This small molecule binds to this protein.
Small molecule (SMILES): NCc1ccccc1

Sequence of chain 1.A:
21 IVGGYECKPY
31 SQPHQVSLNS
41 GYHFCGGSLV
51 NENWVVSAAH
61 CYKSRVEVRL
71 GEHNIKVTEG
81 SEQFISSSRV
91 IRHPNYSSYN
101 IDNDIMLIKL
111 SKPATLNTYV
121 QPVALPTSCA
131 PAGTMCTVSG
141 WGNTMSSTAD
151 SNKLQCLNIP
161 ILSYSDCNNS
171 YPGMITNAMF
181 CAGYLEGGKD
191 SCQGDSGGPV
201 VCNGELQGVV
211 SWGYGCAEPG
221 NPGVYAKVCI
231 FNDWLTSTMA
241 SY

Binding-site contacts:
Ligand atom C1 contacts residue GLY215 of chain 1.A at 4.3 Å.
Ligand atom C6 contacts residue VAL210 of chain 1.A at 3.7 Å (hydrophobic).
Ligand atom C5 contacts residue CYS192 of chain 1.A at 3.7 Å (hydrophobic).
Ligand atom C5 contacts residue GLN193 of chain 1.A at 4.0 Å.
Ligand atom C2 contacts residue GLY215 of chain 1.A at 3.7 Å.
Ligand atom C5 contacts residue SER196 of chain 1.A at 3.6 Å.
Ligand atom C2 contacts residue GLY213 of chain 1.A at 3.7 Å.
Ligand atom C5 contacts residue SER211 of chain 1.A at 4.2 Å.
Ligand atom C3 contacts residue GLY213 of chain 1.A at 4.3 Å.
Ligand atom N contacts residue CYS192 of chain 1.A at 4.5 Å.
Ligand atom C2 contacts residue CYS192 of chain 1.A at 4.4 Å (hydrophobic).
Ligand atom C contacts residue SER191 of chain 1.A at 3.5 Å.
Ligand atom C1 contacts residue SER191 of chain 1.A at 3.9 Å.
Ligand atom C5 contacts residue VAL210 of chain 1.A at 3.8 Å (hydrophobic).
Ligand atom C contacts residue GLY213 of chain 1.A at 4.1 Å.
Ligand atom C1 contacts residue CYS192 of chain 1.A at 4.1 Å (hydrophobic).
Ligand atom N contacts residue ASP190 of chain 1.A at 2.7 Å (salt-bridge).
Ligand atom N contacts residue GLY223 of chain 1.A at 4.4 Å.
Ligand atom N contacts residue SER191 of chain 1.A at 2.9 Å (h-bond).
Ligand atom C4 contacts residue CYS192 of chain 1.A at 3.8 Å (hydrophobic).
Ligand atom C6 contacts residue CYS192 of chain 1.A at 4.0 Å (hydrophobic).
Ligand atom C2 contacts residue CYS216 of chain 1.A at 4.2 Å (hydrophobic).
Ligand atom C contacts residue TRP212 of chain 1.A at 3.6 Å (hydrophobic).
Ligand atom C5 contacts residue TRP212 of chain 1.A at 4.4 Å (hydrophobic).
Ligand atom C3 contacts residue GLN193 of chain 1.A at 4.0 Å.
Ligand atom C4 contacts residue GLN193 of chain 1.A at 3.6 Å.
Ligand atom C contacts residue GLY215 of chain 1.A at 4.1 Å.
Ligand atom C4 contacts residue SER211 of chain 1.A at 4.5 Å.
Ligand atom C4 contacts residue SER196 of chain 1.A at 3.7 Å.
Ligand atom N contacts residue GLY215 of chain 1.A at 3.1 Å (h-bond).
Ligand atom C1 contacts residue GLY213 of chain 1.A at 4.0 Å.
Ligand atom C contacts residue GLY223 of chain 1.A at 3.9 Å.
Ligand atom C contacts residue ASP190 of chain 1.A at 3.8 Å.
Ligand atom C6 contacts residue SER191 of chain 1.A at 3.6 Å.
Ligand atom C1 contacts residue TRP212 of chain 1.A at 3.8 Å (hydrophobic).
Ligand atom C6 contacts residue TRP212 of chain 1.A at 4.2 Å (hydrophobic).
Ligand atom C2 contacts residue TRP212 of chain 1.A at 4.0 Å (hydrophobic).
Ligand atom N contacts residue CYS216 of chain 1.A at 3.9 Å.
Ligand atom C3 contacts residue CYS192 of chain 1.A at 4.2 Å (hydrophobic).